Sequence of chain 12.A:
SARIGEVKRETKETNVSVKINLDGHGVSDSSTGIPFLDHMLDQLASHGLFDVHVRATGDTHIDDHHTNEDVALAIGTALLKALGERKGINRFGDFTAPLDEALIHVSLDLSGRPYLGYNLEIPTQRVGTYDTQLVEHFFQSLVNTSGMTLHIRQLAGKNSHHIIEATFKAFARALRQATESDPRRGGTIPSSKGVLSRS

Binding-site contacts:
Ligand atom C5 contacts residue HIS71 of chain 12.A at 3.2 Å.
Ligand atom O10 contacts residue SER197 of chain 18.A at 2.6 Å (h-bond).
Ligand atom C5 contacts residue MN1 of chain 18.B at 3.3 Å.
Ligand atom N2 contacts residue MN1 of chain 18.C at 3.4 Å.
Ligand atom C5 contacts residue HIS72 of chain 12.A at 3.8 Å.
Ligand atom N1 contacts residue GLU171 of chain 14.A at 3.3 Å (salt-bridge).
Ligand atom C6 contacts residue GLU19 of chain 12.A at 3.5 Å.
Ligand atom O13 contacts residue HIS45 of chain 14.A at 3.1 Å (h-bond).
Ligand atom N1 contacts residue MN1 of chain 18.C at 2.3 Å.
Ligand atom O13 contacts residue HIS72 of chain 12.A at 3.2 Å (h-bond).
Ligand atom C3 contacts residue GLU75 of chain 12.A at 3.2 Å.
Ligand atom O12 contacts residue LYS199 of chain 18.A at 2.7 Å (salt-bridge).
Ligand atom C8 contacts residue GLU19 of chain 12.A at 3.6 Å.
Ligand atom C8 contacts residue SER198 of chain 18.A at 3.8 Å.
Ligand atom N1 contacts residue HIS167 of chain 14.A at 3.3 Å (h-bond).
Ligand atom N4 contacts residue GLU75 of chain 12.A at 3.0 Å (salt-bridge).
Ligand atom C7 contacts residue MN1 of chain 18.C at 3.3 Å.
Ligand atom C8 contacts residue GLU171 of chain 14.A at 3.6 Å.
Ligand atom O13 contacts residue MN1 of chain 18.C at 2.3 Å.
Ligand atom N2 contacts residue HIS72 of chain 12.A at 3.7 Å.
Ligand atom C7 contacts residue GLU171 of chain 14.A at 3.1 Å.
Ligand atom P9 contacts residue SER197 of chain 18.A at 3.7 Å.
Ligand atom N4 contacts residue HIS71 of chain 12.A at 3.0 Å (h-bond).
Ligand atom C6 contacts residue MN1 of chain 18.C at 3.7 Å.
Ligand atom O11 contacts residue LYS175 of chain 14.A at 2.7 Å (salt-bridge).
Ligand atom O11 contacts residue ARG97 of chain 18.A at 2.9 Å (salt-bridge).
Ligand atom O10 contacts residue ARG97 of chain 18.A at 2.8 Å (salt-bridge).
Ligand atom C3 contacts residue MN1 of chain 18.B at 3.2 Å.
Ligand atom N1 contacts residue HIS72 of chain 12.A at 3.1 Å (h-bond).
Ligand atom N4 contacts residue MN1 of chain 18.B at 2.2 Å.
Ligand atom O13 contacts residue GLU171 of chain 14.A at 3.2 Å (salt-bridge).
Ligand atom P9 contacts residue ARG97 of chain 18.A at 3.7 Å.
Ligand atom C5 contacts residue MN1 of chain 18.C at 3.3 Å.
Ligand atom O12 contacts residue ARG119 of chain 18.A at 2.8 Å (salt-bridge).
Ligand atom C5 contacts residue HIS167 of chain 14.A at 3.4 Å.
Ligand atom C7 contacts residue GLU19 of chain 12.A at 3.5 Å.
Ligand atom N4 contacts residue HIS168 of chain 14.A at 3.4 Å (h-bond).
Ligand atom O11 contacts residue ARG119 of chain 18.A at 3.0 Å (salt-bridge).
Ligand atom O13 contacts residue GLU19 of chain 12.A at 2.8 Å (salt-bridge).
Ligand atom C5 contacts residue HIS168 of chain 14.A at 3.8 Å.

Sequence of chain 18.A:
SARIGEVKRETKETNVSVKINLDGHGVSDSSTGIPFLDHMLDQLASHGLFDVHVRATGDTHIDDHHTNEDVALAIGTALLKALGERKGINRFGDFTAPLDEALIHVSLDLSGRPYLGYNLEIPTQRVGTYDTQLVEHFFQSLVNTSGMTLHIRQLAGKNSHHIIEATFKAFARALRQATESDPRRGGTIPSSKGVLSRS

Sequence of chain 14.A:
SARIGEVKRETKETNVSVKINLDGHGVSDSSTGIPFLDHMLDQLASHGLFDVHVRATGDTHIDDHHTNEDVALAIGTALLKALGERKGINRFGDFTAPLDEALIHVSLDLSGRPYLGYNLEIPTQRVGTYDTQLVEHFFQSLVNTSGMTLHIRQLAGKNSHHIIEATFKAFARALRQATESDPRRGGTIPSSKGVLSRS

A protein and the small-molecule ligand that binds it are described below.
Small molecule (SMILES): O=P(O)(O)C[C@H](O)Cn1cncn1